Binding-site contacts:
Ligand atom O6 contacts residue TYR34 of chain 1.D at 4.3 Å.
Ligand atom O5 contacts residue ASN76 of chain 1.D at 2.5 Å (h-bond).
Ligand atom C2 contacts residue ASN76 of chain 1.D at 2.9 Å.
Ligand atom C4 contacts residue ASN76 of chain 1.D at 4.5 Å.
Ligand atom C5 contacts residue ASN76 of chain 1.D at 3.8 Å.
Ligand atom C6 contacts residue THR67 of chain 1.D at 4.4 Å.
Ligand atom O5 contacts residue THR67 of chain 1.D at 4.2 Å.
Ligand atom C8 contacts residue ASP65 of chain 1.D at 3.6 Å.
Ligand atom O6 contacts residue THR84 of chain 1.D at 4.5 Å.
Ligand atom C3 contacts residue ASN76 of chain 1.D at 4.1 Å.
Ligand atom C6 contacts residue THR84 of chain 1.D at 4.0 Å.
Ligand atom C1 contacts residue ASN76 of chain 1.D at 1.7 Å.
Ligand atom N2 contacts residue ASN76 of chain 1.D at 3.2 Å (h-bond).
Ligand atom C8 contacts residue GLY36 of chain 1.D at 4.4 Å.
Ligand atom O6 contacts residue VAL69 of chain 1.D at 4.1 Å.
Ligand atom C3 contacts residue TYR34 of chain 1.D at 4.4 Å (hydrophobic).
Ligand atom C5 contacts residue THR67 of chain 1.D at 4.4 Å.
Ligand atom C5 contacts residue TYR34 of chain 1.D at 4.0 Å (hydrophobic).
Ligand atom N2 contacts residue THR67 of chain 1.D at 4.1 Å.
Ligand atom C8 contacts residue THR67 of chain 1.D at 4.2 Å.
Ligand atom O7 contacts residue GLY36 of chain 1.D at 4.1 Å.

The protein below binds the small molecule below.
Small molecule (SMILES): CC(=O)N[C@H]1CO[C@H](CO)[C@@H](OC2O[C@H](CO)[C@@H](O)[C@H](O)[C@H]2NC(C)=O)[C@@H]1O

Sequence of chain 1.D:
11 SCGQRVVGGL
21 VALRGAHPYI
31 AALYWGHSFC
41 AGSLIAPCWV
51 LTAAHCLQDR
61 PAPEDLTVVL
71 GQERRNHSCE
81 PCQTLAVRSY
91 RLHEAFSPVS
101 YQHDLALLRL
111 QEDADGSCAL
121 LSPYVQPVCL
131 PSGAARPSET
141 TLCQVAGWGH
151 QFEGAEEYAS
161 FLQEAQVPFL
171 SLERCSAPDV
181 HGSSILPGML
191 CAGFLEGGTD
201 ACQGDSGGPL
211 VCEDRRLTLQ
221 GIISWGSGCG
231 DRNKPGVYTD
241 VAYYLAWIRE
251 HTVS